Sequence of chain 41.E:
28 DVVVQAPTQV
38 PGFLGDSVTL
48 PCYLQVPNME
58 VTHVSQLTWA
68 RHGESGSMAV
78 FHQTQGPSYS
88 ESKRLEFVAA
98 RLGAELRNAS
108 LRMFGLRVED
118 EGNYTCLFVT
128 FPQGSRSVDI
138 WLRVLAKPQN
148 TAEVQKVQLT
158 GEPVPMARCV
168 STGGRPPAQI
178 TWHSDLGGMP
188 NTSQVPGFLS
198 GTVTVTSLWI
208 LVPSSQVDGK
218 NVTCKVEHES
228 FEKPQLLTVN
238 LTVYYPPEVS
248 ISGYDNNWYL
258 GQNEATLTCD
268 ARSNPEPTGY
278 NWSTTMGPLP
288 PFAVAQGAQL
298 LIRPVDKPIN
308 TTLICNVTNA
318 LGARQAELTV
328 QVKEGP

Binding-site contacts:
Ligand atom C1 contacts residue ASN307 of chain 41.E at 1.4 Å.
Ligand atom C3 contacts residue ASN307 of chain 41.E at 3.8 Å.
Ligand atom O5 contacts residue ASN307 of chain 41.E at 2.3 Å (h-bond).
Ligand atom C2 contacts residue ASN307 of chain 41.E at 2.5 Å.
Ligand atom C7 contacts residue PRO305 of chain 41.E at 4.3 Å (hydrophobic).
Ligand atom C7 contacts residue ASN307 of chain 41.E at 4.1 Å.
Ligand atom O6 contacts residue GLN328 of chain 41.E at 4.3 Å.
Ligand atom C8 contacts residue ASN307 of chain 41.E at 4.5 Å.
Ligand atom C5 contacts residue ASN307 of chain 41.E at 3.6 Å.
Ligand atom C4 contacts residue ASN307 of chain 41.E at 4.2 Å.
Ligand atom C8 contacts residue PRO305 of chain 41.E at 2.9 Å (hydrophobic).
Ligand atom N2 contacts residue ASN307 of chain 41.E at 3.0 Å (h-bond).
Ligand atom C8 contacts residue ILE306 of chain 41.E at 3.7 Å (hydrophobic).

This protein binds this small molecule.
Small molecule (SMILES): CC(=O)N[C@H]1[C@H](O[C@H]2[C@H](O)[C@@H](NC(C)=O)CO[C@@H]2CO[C@@H]2O[C@@H](C)[C@@H](O)[C@@H](O)[C@@H]2O)O[C@H](CO)[C@@H](O[C@@H]2O[C@H](CO)[C@@H](O)[C@H](O)[C@@H]2O)[C@@H]1O